Sequence of chain 1.A:
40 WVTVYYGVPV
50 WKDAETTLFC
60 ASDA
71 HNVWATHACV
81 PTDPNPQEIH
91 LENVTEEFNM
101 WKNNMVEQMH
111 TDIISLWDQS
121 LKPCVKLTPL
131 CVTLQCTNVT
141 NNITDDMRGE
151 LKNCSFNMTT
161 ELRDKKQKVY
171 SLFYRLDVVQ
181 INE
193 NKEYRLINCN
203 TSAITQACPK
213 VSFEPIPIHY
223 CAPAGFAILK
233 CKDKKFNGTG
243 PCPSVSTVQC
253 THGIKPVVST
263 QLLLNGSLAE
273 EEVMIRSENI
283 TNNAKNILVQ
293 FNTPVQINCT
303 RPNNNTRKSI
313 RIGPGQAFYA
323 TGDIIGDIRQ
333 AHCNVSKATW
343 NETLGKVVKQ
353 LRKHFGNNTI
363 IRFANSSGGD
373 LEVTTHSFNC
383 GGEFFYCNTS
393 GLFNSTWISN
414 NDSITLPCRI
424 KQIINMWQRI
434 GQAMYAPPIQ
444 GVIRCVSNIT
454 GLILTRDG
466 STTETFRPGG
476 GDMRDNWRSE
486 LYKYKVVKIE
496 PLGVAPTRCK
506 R

This protein binds this small molecule.
Small molecule (SMILES): CC(=O)N[C@H]1[C@H](O[C@H]2[C@H](O)[C@@H](NC(C)=O)CO[C@@H]2CO)O[C@H](CO)[C@@H](O[C@@H]2O[C@H](CO)[C@@H](O)[C@H](O[C@H]3O[C@H](CO)[C@@H](O)[C@H](O)[C@@H]3O)[C@@H]2O)[C@@H]1O

Binding-site contacts:
Ligand atom C1 contacts residue SER450 of chain 1.A at 3.9 Å.
Ligand atom O5 contacts residue ASN267 of chain 1.A at 2.4 Å (h-bond).
Ligand atom C7 contacts residue ASN267 of chain 1.A at 3.6 Å.
Ligand atom N2 contacts residue SER450 of chain 1.A at 3.9 Å.
Ligand atom C4 contacts residue ASN267 of chain 1.A at 4.3 Å.
Ligand atom C3 contacts residue ASN267 of chain 1.A at 3.7 Å.
Ligand atom O5 contacts residue VAL449 of chain 1.A at 4.4 Å.
Ligand atom C6 contacts residue NAG1 of chain 1.Y at 3.8 Å.
Ligand atom C8 contacts residue LEU266 of chain 1.A at 3.7 Å (hydrophobic).
Ligand atom O3 contacts residue CYS382 of chain 1.A at 3.5 Å (h-bond).
Ligand atom O5 contacts residue NAG1 of chain 1.Y at 3.5 Å.
Ligand atom C8 contacts residue CYS382 of chain 1.A at 4.4 Å (hydrophobic).
Ligand atom C1 contacts residue ASN267 of chain 1.A at 1.5 Å.
Ligand atom O6 contacts residue CYS382 of chain 1.A at 4.4 Å.
Ligand atom C5 contacts residue ASN267 of chain 1.A at 3.7 Å.
Ligand atom C3 contacts residue VAL449 of chain 1.A at 4.0 Å (hydrophobic).
Ligand atom O7 contacts residue ASN267 of chain 1.A at 3.9 Å.
Ligand atom C7 contacts residue ASN381 of chain 1.A at 4.4 Å.
Ligand atom O4 contacts residue VAL449 of chain 1.A at 4.1 Å.
Ligand atom O7 contacts residue ASN381 of chain 1.A at 4.2 Å.
Ligand atom C2 contacts residue SER450 of chain 1.A at 4.4 Å.
Ligand atom O7 contacts residue PRO217 of chain 1.A at 3.9 Å.
Ligand atom C4 contacts residue VAL449 of chain 1.A at 4.2 Å (hydrophobic).
Ligand atom O6 contacts residue GLY383 of chain 1.A at 3.5 Å.
Ligand atom C2 contacts residue ASN267 of chain 1.A at 2.4 Å.
Ligand atom C5 contacts residue VAL449 of chain 1.A at 3.7 Å (hydrophobic).
Ligand atom C8 contacts residue ASN381 of chain 1.A at 3.9 Å.
Ligand atom C1 contacts residue VAL449 of chain 1.A at 4.3 Å (hydrophobic).
Ligand atom C1 contacts residue NAG1 of chain 1.Y at 4.2 Å.
Ligand atom N2 contacts residue ASN267 of chain 1.A at 2.9 Å (h-bond).
Ligand atom C5 contacts residue NAG1 of chain 1.Y at 3.9 Å.
Ligand atom O6 contacts residue SER214 of chain 1.A at 3.8 Å.